Sequence of chain 1.A:
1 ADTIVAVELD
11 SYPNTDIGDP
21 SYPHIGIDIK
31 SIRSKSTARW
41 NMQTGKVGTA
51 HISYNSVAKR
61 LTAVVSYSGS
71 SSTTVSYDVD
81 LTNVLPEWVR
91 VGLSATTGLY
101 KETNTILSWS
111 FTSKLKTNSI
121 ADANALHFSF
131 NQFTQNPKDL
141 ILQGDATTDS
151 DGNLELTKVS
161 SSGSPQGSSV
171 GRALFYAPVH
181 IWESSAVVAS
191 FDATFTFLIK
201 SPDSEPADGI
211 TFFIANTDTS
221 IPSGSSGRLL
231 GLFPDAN

The small molecule below binds the protein below.
Small molecule (SMILES): OC[C@H]1O[C@H](Oc2c[nH]c3ccc(Br)c(Cl)c23)[C@@H](O)[C@@H](O)[C@@H]1O

Binding-site contacts:
Ligand atom O4 contacts residue ASP208 of chain 1.A at 2.4 Å (salt-bridge).
Ligand atom O6 contacts residue ALA207 of chain 1.A at 3.2 Å.
Ligand atom C10 contacts residue LEU99 of chain 1.A at 3.8 Å (hydrophobic).
Ligand atom C12 contacts residue LEU99 of chain 1.A at 3.5 Å (hydrophobic).
Ligand atom C6 contacts residue LEU99 of chain 1.A at 4.1 Å (hydrophobic).
Ligand atom C3 contacts residue ARG228 of chain 1.A at 3.9 Å.
Ligand atom O4 contacts residue ARG228 of chain 1.A at 3.2 Å (salt-bridge).
Ligand atom C8 contacts residue LEU99 of chain 1.A at 3.6 Å (hydrophobic).
Ligand atom O5 contacts residue LEU99 of chain 1.A at 3.1 Å (h-bond).
Ligand atom C11 contacts residue TYR100 of chain 1.A at 4.1 Å (hydrophobic).
Ligand atom O6 contacts residue TYR100 of chain 1.A at 3.1 Å (h-bond).
Ligand atom N1 contacts residue LEU99 of chain 1.A at 4.0 Å.
Ligand atom O6 contacts residue GLY98 of chain 1.A at 3.3 Å.
Ligand atom C6 contacts residue ALA207 of chain 1.A at 3.5 Å (hydrophobic).
Ligand atom C6 contacts residue TYR100 of chain 1.A at 3.9 Å (hydrophobic).
Ligand atom O2 contacts residue LEU99 of chain 1.A at 3.5 Å (h-bond).
Ligand atom C6 contacts residue TYR12 of chain 1.A at 4.0 Å (hydrophobic).
Ligand atom C9 contacts residue LEU99 of chain 1.A at 3.5 Å (hydrophobic).
Ligand atom O2 contacts residue GLY98 of chain 1.A at 3.7 Å.
Ligand atom C6 contacts residue ASP208 of chain 1.A at 3.2 Å.
Ligand atom C4 contacts residue ASP208 of chain 1.A at 3.2 Å.
Ligand atom O4 contacts residue ASN14 of chain 1.A at 2.8 Å (h-bond).
Ligand atom C3 contacts residue ASN14 of chain 1.A at 4.2 Å.
Ligand atom O3 contacts residue GLY227 of chain 1.A at 3.8 Å.
Ligand atom C4 contacts residue ASN14 of chain 1.A at 4.0 Å.
Ligand atom C11 contacts residue TYR12 of chain 1.A at 3.3 Å (hydrophobic).
Ligand atom O5 contacts residue TYR100 of chain 1.A at 4.1 Å.
Ligand atom C5 contacts residue ASP208 of chain 1.A at 3.7 Å.
Ligand atom C5 contacts residue LEU99 of chain 1.A at 4.1 Å (hydrophobic).
Ligand atom C4 contacts residue ARG228 of chain 1.A at 3.7 Å.
Ligand atom O6 contacts residue ASP208 of chain 1.A at 2.4 Å (salt-bridge).
Ligand atom C1 contacts residue LEU99 of chain 1.A at 3.7 Å (hydrophobic).
Ligand atom O3 contacts residue ARG228 of chain 1.A at 3.0 Å (salt-bridge).
Ligand atom O6 contacts residue LEU99 of chain 1.A at 3.2 Å (h-bond).
Ligand atom C14 contacts residue LEU99 of chain 1.A at 3.5 Å (hydrophobic).
Ligand atom O4 contacts residue GLY227 of chain 1.A at 4.0 Å.
Ligand atom N1 contacts residue TYR12 of chain 1.A at 3.5 Å (h-bond).
Ligand atom O4 contacts residue TYR12 of chain 1.A at 4.0 Å.
Ligand atom C13 contacts residue LEU99 of chain 1.A at 3.7 Å (hydrophobic).
Ligand atom N1 contacts residue TYR100 of chain 1.A at 3.7 Å.